The small molecule below binds the protein below.
Small molecule (SMILES): OC[C@H]1O[C@@](CO)(O[C@H]2O[C@H](CO)[C@@H](O)[C@H](O)[C@H]2O)[C@@H](O)[C@@H]1O

Sequence of chain 1.F:
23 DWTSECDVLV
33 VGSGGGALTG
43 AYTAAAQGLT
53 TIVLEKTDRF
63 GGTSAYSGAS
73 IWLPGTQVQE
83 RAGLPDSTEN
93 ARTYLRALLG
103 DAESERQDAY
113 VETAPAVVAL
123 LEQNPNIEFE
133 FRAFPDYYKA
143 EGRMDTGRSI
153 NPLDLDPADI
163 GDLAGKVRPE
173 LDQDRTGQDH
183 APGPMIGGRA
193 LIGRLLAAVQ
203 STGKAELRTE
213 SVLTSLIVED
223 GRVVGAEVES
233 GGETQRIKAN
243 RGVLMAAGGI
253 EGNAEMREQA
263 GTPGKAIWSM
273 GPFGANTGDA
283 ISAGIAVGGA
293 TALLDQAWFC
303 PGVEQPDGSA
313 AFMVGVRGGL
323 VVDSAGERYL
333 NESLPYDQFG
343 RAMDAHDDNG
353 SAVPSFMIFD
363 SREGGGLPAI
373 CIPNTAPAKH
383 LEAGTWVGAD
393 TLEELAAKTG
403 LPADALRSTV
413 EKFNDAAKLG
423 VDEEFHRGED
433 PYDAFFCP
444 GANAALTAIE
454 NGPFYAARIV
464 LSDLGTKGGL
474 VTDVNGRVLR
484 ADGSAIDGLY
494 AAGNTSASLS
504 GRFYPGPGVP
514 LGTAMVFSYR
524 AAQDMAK

Binding-site contacts:
Ligand atom C3 contacts residue ASP158 of chain 1.F at 3.7 Å.
Ligand atom O3 contacts residue PRO186 of chain 1.F at 3.5 Å.
Ligand atom C6 contacts residue PRO186 of chain 1.F at 3.6 Å (hydrophobic).
Ligand atom C4 contacts residue ASP156 of chain 1.E at 3.6 Å.
Ligand atom O4 contacts residue PRO159 of chain 1.F at 3.9 Å.
Ligand atom C2 contacts residue ASP158 of chain 1.F at 4.3 Å.
Ligand atom C6 contacts residue ASP156 of chain 1.E at 3.4 Å.
Ligand atom C6 contacts residue ILE188 of chain 1.E at 4.0 Å (hydrophobic).
Ligand atom C4 contacts residue PRO184 of chain 1.F at 4.2 Å (hydrophobic).
Ligand atom O6 contacts residue ASP156 of chain 1.E at 2.7 Å (salt-bridge).
Ligand atom O3 contacts residue PRO159 of chain 1.F at 4.2 Å.
Ligand atom O6 contacts residue PRO186 of chain 1.F at 4.0 Å.
Ligand atom C4 contacts residue GLY185 of chain 1.F at 3.9 Å.
Ligand atom C5 contacts residue PRO184 of chain 1.F at 4.5 Å (hydrophobic).
Ligand atom O6 contacts residue ILE188 of chain 1.E at 3.7 Å.
Ligand atom C2 contacts residue ARG134 of chain 1.E at 4.0 Å.
Ligand atom O6 contacts residue ARG134 of chain 1.E at 3.2 Å (salt-bridge).
Ligand atom O3 contacts residue ASP158 of chain 1.F at 3.5 Å.
Ligand atom C4 contacts residue ARG134 of chain 1.E at 4.1 Å.
Ligand atom O4 contacts residue GLY185 of chain 1.F at 3.2 Å (h-bond).
Ligand atom O6 contacts residue GLY185 of chain 1.F at 3.8 Å.
Ligand atom C5 contacts residue ARG134 of chain 1.E at 4.2 Å.
Ligand atom O4 contacts residue PRO184 of chain 1.F at 3.4 Å (h-bond).
Ligand atom O4 contacts residue PG41 of chain 1.SA at 3.8 Å.
Ligand atom O1 contacts residue ASP158 of chain 1.F at 3.2 Å (salt-bridge).
Ligand atom C5 contacts residue PRO186 of chain 1.F at 3.7 Å (hydrophobic).
Ligand atom C6 contacts residue ARG134 of chain 1.E at 4.2 Å.
Ligand atom O5 contacts residue ARG134 of chain 1.E at 3.3 Å (salt-bridge).
Ligand atom C5 contacts residue ASP156 of chain 1.E at 4.2 Å.
Ligand atom O6 contacts residue PRO184 of chain 1.F at 4.0 Å.
Ligand atom C6 contacts residue PRO184 of chain 1.F at 4.0 Å (hydrophobic).
Ligand atom O4 contacts residue PRO186 of chain 1.F at 4.1 Å.
Ligand atom O4 contacts residue ASP158 of chain 1.F at 4.4 Å.
Ligand atom C4 contacts residue PRO186 of chain 1.F at 3.8 Å (hydrophobic).
Ligand atom C1 contacts residue ARG134 of chain 1.E at 4.0 Å.
Ligand atom O1 contacts residue PG41 of chain 1.SA at 4.4 Å.
Ligand atom O4 contacts residue ASP156 of chain 1.E at 2.7 Å (salt-bridge).
Ligand atom C6 contacts residue PG41 of chain 1.RA at 4.2 Å.
Ligand atom O4 contacts residue PRO186 of chain 1.F at 3.6 Å.
Ligand atom C1 contacts residue ASP158 of chain 1.F at 3.6 Å.

Sequence of chain 1.E:
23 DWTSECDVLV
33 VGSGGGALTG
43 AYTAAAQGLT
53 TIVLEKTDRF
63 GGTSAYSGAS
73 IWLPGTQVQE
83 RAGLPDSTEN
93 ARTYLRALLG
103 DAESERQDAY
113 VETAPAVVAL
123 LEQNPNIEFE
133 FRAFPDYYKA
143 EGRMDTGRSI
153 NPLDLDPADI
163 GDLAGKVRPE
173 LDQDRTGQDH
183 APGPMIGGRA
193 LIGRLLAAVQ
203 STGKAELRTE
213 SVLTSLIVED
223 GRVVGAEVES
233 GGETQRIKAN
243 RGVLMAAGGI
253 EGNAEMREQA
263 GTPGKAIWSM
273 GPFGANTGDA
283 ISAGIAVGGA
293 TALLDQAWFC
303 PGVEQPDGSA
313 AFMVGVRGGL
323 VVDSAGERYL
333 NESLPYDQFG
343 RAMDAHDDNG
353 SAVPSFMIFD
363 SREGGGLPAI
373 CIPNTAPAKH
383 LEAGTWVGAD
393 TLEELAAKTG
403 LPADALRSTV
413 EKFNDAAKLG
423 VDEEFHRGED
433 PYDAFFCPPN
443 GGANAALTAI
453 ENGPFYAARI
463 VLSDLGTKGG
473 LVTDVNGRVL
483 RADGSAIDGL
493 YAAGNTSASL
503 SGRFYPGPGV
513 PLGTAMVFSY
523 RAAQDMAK